Binding-site contacts:
Ligand atom C13 contacts residue VAL78 of chain 1.A at 4.0 Å (hydrophobic).
Ligand atom C19 contacts residue TRP182 of chain 1.A at 3.7 Å (hydrophobic).
Ligand atom O28 contacts residue HEM1 of chain 1.F at 3.6 Å.
Ligand atom N11 contacts residue PHE168 of chain 1.A at 3.6 Å.
Ligand atom N11 contacts residue ALA167 of chain 1.A at 3.9 Å.
Ligand atom N12 contacts residue PHE168 of chain 1.A at 3.6 Å.
Ligand atom C18 contacts residue ALA167 of chain 1.A at 4.0 Å (hydrophobic).
Ligand atom N12 contacts residue THR77 of chain 1.A at 3.1 Å (h-bond).
Ligand atom C10 contacts residue PHE168 of chain 1.A at 3.8 Å (hydrophobic).
Ligand atom C13 contacts residue THR77 of chain 1.A at 4.0 Å.
Ligand atom O27 contacts residue TRP182 of chain 1.A at 3.8 Å.
Ligand atom C20 contacts residue ALA167 of chain 1.A at 3.6 Å (hydrophobic).
Ligand atom C15 contacts residue PHE168 of chain 1.A at 3.7 Å (hydrophobic).
Ligand atom N12 contacts residue ALA167 of chain 1.A at 3.0 Å (h-bond).
Ligand atom N11 contacts residue GLN385 of chain 1.A at 3.0 Å (h-bond).
Ligand atom O27 contacts residue VAL228 of chain 1.A at 3.0 Å.
Ligand atom O8 contacts residue VAL83 of chain 1.A at 4.0 Å.
Ligand atom C25 contacts residue VAL82 of chain 1.A at 3.7 Å (hydrophobic).
Ligand atom N9 contacts residue GLN385 of chain 1.A at 3.4 Å (h-bond).
Ligand atom C23 contacts residue ALA233 of chain 1.A at 4.0 Å (hydrophobic).
Ligand atom N12 contacts residue GLN385 of chain 1.A at 3.9 Å.
Ligand atom O8 contacts residue LEU76 of chain 1.A at 3.6 Å.
Ligand atom C15 contacts residue VAL78 of chain 1.A at 3.9 Å (hydrophobic).
Ligand atom C13 contacts residue PHE168 of chain 1.A at 3.5 Å (hydrophobic).
Ligand atom N11 contacts residue THR77 of chain 1.A at 3.4 Å (h-bond).
Ligand atom C20 contacts residue VAL78 of chain 1.A at 3.6 Å (hydrophobic).
Ligand atom C4 contacts residue VAL83 of chain 1.A at 3.9 Å (hydrophobic).
Ligand atom C4 contacts residue LEU76 of chain 1.A at 3.5 Å (hydrophobic).
Ligand atom O8 contacts residue THR65 of chain 1.A at 3.6 Å.
Ligand atom O28 contacts residue ASN85 of chain 1.A at 3.6 Å.
Ligand atom C10 contacts residue GLN385 of chain 1.A at 3.6 Å.
Ligand atom C19 contacts residue ALA167 of chain 1.A at 3.4 Å (hydrophobic).
Ligand atom C5 contacts residue VAL83 of chain 1.A at 3.9 Å (hydrophobic).
Ligand atom C16 contacts residue PHE168 of chain 1.A at 3.4 Å (hydrophobic).
Ligand atom C14 contacts residue PHE168 of chain 1.A at 3.6 Å (hydrophobic).
Ligand atom O8 contacts residue ARG72 of chain 1.A at 3.4 Å (salt-bridge).
Ligand atom C20 contacts residue THR77 of chain 1.A at 4.0 Å.
Ligand atom C17 contacts residue VAL228 of chain 1.A at 3.7 Å (hydrophobic).
Ligand atom C18 contacts residue VAL228 of chain 1.A at 4.0 Å (hydrophobic).
Ligand atom C18 contacts residue TRP182 of chain 1.A at 3.8 Å (hydrophobic).

Sequence of chain 1.A:
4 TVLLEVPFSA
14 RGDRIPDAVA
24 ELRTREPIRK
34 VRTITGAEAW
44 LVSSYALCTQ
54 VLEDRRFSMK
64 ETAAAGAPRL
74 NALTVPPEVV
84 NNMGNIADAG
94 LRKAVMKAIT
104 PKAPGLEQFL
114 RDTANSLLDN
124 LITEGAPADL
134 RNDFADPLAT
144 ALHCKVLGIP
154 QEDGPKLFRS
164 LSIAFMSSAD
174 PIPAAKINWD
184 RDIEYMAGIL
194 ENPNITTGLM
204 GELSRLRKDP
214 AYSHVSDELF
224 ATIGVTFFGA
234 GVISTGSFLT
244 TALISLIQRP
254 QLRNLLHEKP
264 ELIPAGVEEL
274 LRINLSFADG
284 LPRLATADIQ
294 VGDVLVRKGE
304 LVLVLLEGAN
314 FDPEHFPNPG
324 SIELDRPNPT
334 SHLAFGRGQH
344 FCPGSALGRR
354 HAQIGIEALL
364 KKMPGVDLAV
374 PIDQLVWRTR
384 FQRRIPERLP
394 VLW

A small-molecule ligand and the protein it binds are described below.
Small molecule (SMILES): Oc1ccc(CNc2[nH]nc(-c3ccc(O)cc3)c2-c2ccc(O)cc2)cc1